Sequence of chain 1.C:
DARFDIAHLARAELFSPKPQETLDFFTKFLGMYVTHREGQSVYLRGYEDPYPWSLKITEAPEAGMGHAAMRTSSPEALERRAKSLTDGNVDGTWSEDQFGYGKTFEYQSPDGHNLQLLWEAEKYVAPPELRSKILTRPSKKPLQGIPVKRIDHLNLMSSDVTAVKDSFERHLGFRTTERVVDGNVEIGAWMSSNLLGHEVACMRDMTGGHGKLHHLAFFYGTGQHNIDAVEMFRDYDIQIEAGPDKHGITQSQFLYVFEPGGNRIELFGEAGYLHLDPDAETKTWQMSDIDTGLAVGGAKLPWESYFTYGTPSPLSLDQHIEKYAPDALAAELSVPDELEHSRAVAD

Binding-site contacts:
Ligand atom O01 contacts residue FE1 of chain 1.K at 2.2 Å.
Ligand atom C04 contacts residue ILE272 of chain 1.C at 3.8 Å (hydrophobic).
Ligand atom C09 contacts residue HIS270 of chain 1.C at 3.5 Å.
Ligand atom C04 contacts residue HIS270 of chain 1.C at 3.8 Å.
Ligand atom O02 contacts residue HIS238 of chain 1.C at 3.9 Å.
Ligand atom C06 contacts residue HIS270 of chain 1.C at 3.5 Å.
Ligand atom C04 contacts residue TRP213 of chain 1.C at 3.6 Å (hydrophobic).
Ligand atom C06 contacts residue ILE272 of chain 1.C at 3.3 Å (hydrophobic).
Ligand atom C10 contacts residue HIS270 of chain 1.C at 3.6 Å.
Ligand atom O02 contacts residue PHE291 of chain 1.C at 3.5 Å.
Ligand atom C09 contacts residue HIS221 of chain 1.C at 3.9 Å.
Ligand atom O01 contacts residue HIS238 of chain 1.C at 2.7 Å.
Ligand atom C03 contacts residue TRP213 of chain 1.C at 3.7 Å (hydrophobic).
Ligand atom C09 contacts residue TRP213 of chain 1.C at 3.5 Å (hydrophobic).
Ligand atom C09 contacts residue ILE272 of chain 1.C at 3.9 Å (hydrophobic).
Ligand atom O01 contacts residue GLU289 of chain 1.C at 3.4 Å (salt-bridge).
Ligand atom O01 contacts residue TYR279 of chain 1.C at 2.5 Å (h-bond).
Ligand atom O02 contacts residue FE1 of chain 1.K at 1.9 Å.
Ligand atom C06 contacts residue TRP213 of chain 1.C at 3.4 Å (hydrophobic).
Ligand atom C05 contacts residue TYR329 of chain 1.C at 3.3 Å (hydrophobic).
Ligand atom C08 contacts residue TYR329 of chain 1.C at 3.7 Å (hydrophobic).
Ligand atom O01 contacts residue TYR329 of chain 1.C at 3.7 Å.
Ligand atom C10 contacts residue FE1 of chain 1.K at 2.9 Å.
Ligand atom C09 contacts residue THR273 of chain 1.C at 3.2 Å.
Ligand atom C04 contacts residue GLY316 of chain 1.C at 3.9 Å.
Ligand atom C03 contacts residue HIS270 of chain 1.C at 3.5 Å.
Ligand atom C05 contacts residue TYR279 of chain 1.C at 3.2 Å (hydrophobic).
Ligand atom C07 contacts residue FE1 of chain 1.K at 3.0 Å.
Ligand atom O02 contacts residue HIS221 of chain 1.C at 3.2 Å.
Ligand atom O02 contacts residue HIS176 of chain 1.C at 3.0 Å (h-bond).
Ligand atom O02 contacts residue GLU289 of chain 1.C at 3.3 Å (salt-bridge).
Ligand atom C07 contacts residue TYR329 of chain 1.C at 3.9 Å (hydrophobic).
Ligand atom C07 contacts residue TYR279 of chain 1.C at 3.0 Å (hydrophobic).
Ligand atom C06 contacts residue THR273 of chain 1.C at 3.6 Å.
Ligand atom C07 contacts residue HIS270 of chain 1.C at 3.5 Å.
Ligand atom C05 contacts residue HIS270 of chain 1.C at 3.4 Å.
Ligand atom C10 contacts residue HIS221 of chain 1.C at 3.9 Å.
Ligand atom C10 contacts residue TRP213 of chain 1.C at 3.8 Å (hydrophobic).
Ligand atom O01 contacts residue ASN178 of chain 1.C at 3.8 Å.
Ligand atom C09 contacts residue SER275 of chain 1.C at 3.8 Å.

This small molecule binds to this protein.
Small molecule (SMILES): CCc1ccc(O)c(O)c1